Sequence of chain 29.D:
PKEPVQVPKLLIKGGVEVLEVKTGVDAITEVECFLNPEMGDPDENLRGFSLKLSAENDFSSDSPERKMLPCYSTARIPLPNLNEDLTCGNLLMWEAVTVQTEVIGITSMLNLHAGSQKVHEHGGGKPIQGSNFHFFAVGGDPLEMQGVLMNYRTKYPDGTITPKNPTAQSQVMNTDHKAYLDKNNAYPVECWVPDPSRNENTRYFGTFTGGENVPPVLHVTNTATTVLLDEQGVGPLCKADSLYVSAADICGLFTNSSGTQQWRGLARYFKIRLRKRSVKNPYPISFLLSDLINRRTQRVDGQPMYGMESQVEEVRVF

Sequence of chain 29.A:
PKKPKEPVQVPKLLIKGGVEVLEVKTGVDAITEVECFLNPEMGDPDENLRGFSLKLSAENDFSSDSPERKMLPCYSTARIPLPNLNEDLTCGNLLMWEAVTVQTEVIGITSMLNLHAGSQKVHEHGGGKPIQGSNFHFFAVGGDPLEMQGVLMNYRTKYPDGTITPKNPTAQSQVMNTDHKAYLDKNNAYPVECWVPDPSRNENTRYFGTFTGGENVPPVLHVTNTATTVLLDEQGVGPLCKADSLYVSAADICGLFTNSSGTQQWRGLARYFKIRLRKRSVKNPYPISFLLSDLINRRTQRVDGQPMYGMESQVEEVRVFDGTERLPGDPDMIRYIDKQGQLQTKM

Binding-site contacts:
Ligand atom C6 contacts residue LYS68 of chain 29.E at 4.0 Å.
Ligand atom C8 contacts residue GLN278 of chain 29.E at 3.7 Å.
Ligand atom O9 contacts residue LYS68 of chain 29.E at 2.9 Å (salt-bridge).
Ligand atom O9 contacts residue GLN278 of chain 29.E at 4.0 Å.
Ligand atom C9 contacts residue GLN278 of chain 29.E at 3.3 Å.
Ligand atom C9 contacts residue LEU67 of chain 29.E at 4.0 Å (hydrophobic).
Ligand atom C1 contacts residue LYS68 of chain 29.E at 3.8 Å.
Ligand atom C11 contacts residue GLN278 of chain 29.E at 3.5 Å.
Ligand atom O1B contacts residue LYS68 of chain 29.E at 3.1 Å.
Ligand atom C11 contacts residue LEU62 of chain 29.E at 3.5 Å (hydrophobic).
Ligand atom O1B contacts residue SER274 of chain 29.E at 3.3 Å (h-bond).
Ligand atom O8 contacts residue THR276 of chain 29.E at 4.0 Å.
Ligand atom C6 contacts residue ASN272 of chain 29.E at 3.7 Å.
Ligand atom C7 contacts residue GLN278 of chain 29.E at 3.9 Å.
Ligand atom O10 contacts residue LEU62 of chain 29.E at 2.8 Å.
Ligand atom N5 contacts residue GLN278 of chain 29.E at 3.7 Å.
Ligand atom C7 contacts residue LEU62 of chain 29.E at 3.8 Å (hydrophobic).
Ligand atom N5 contacts residue LEU62 of chain 29.E at 3.9 Å.
Ligand atom C11 contacts residue PHE270 of chain 29.E at 3.9 Å (hydrophobic).
Ligand atom C11 contacts residue THR276 of chain 29.E at 3.4 Å.
Ligand atom O1A contacts residue LYS68 of chain 29.E at 3.8 Å.
Ligand atom O1A contacts residue ASN272 of chain 29.E at 3.6 Å.
Ligand atom O8 contacts residue LYS68 of chain 29.E at 3.3 Å.
Ligand atom C1 contacts residue THR276 of chain 29.E at 3.3 Å.
Ligand atom C10 contacts residue ASN272 of chain 29.E at 3.9 Å.
Ligand atom C10 contacts residue LEU62 of chain 29.E at 3.1 Å (hydrophobic).
Ligand atom O8 contacts residue ASN272 of chain 29.E at 3.5 Å (h-bond).
Ligand atom C11 contacts residue PHE65 of chain 29.E at 3.7 Å (hydrophobic).
Ligand atom O9 contacts residue LEU67 of chain 29.E at 3.1 Å.
Ligand atom C11 contacts residue ASN272 of chain 29.E at 3.5 Å.
Ligand atom O8 contacts residue GLN278 of chain 29.E at 3.5 Å (h-bond).
Ligand atom O10 contacts residue PHE75 of chain 29.A at 3.9 Å.
Ligand atom C11 contacts residue PHE75 of chain 29.A at 3.5 Å (hydrophobic).
Ligand atom C11 contacts residue HIS138 of chain 29.D at 3.5 Å.
Ligand atom O7 contacts residue LEU62 of chain 29.E at 3.3 Å.
Ligand atom C10 contacts residue GLN278 of chain 29.E at 4.0 Å.
Ligand atom O1A contacts residue THR276 of chain 29.E at 2.6 Å (h-bond).
Ligand atom C9 contacts residue LYS68 of chain 29.E at 3.8 Å.
Ligand atom O1B contacts residue THR276 of chain 29.E at 3.4 Å (h-bond).
Ligand atom N5 contacts residue ASN272 of chain 29.E at 3.2 Å (h-bond).

Sequence of chain 29.E:
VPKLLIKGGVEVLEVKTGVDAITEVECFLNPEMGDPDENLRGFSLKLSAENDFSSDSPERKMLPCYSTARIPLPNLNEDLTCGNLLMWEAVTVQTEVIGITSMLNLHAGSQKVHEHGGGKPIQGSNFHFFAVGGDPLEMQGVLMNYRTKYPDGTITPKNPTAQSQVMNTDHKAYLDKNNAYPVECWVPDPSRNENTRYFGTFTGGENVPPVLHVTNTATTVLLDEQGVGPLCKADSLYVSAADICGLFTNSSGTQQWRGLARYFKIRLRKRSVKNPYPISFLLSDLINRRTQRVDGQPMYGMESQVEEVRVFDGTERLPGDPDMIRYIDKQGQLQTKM

The protein below binds the small molecule below.
Small molecule (SMILES): CC(=O)N[C@H]1[C@H]([C@H](O)[C@H](O)CO)O[C@@](O[C@H](CO)[C@@H](O)[C@@H]2O[C@@H](C(=O)O)C[C@H](O)[C@H]2NC(C)=O)(C(=O)O)C[C@@H]1O